The small molecule below binds the protein below.
Small molecule (SMILES): CC(=O)N[C@H]1[C@H](O[C@H]2[C@H](O)[C@@H](NC(C)=O)CO[C@@H]2CO)O[C@H](CO)[C@@H](O)[C@@H]1O

Sequence of chain 2.A:
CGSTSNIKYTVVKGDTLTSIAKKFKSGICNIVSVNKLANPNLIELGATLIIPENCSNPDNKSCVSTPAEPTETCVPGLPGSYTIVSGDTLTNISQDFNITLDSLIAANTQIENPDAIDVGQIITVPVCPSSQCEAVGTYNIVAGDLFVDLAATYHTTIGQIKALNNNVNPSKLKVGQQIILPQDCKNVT

Binding-site contacts:
Ligand atom C1 contacts residue ASN133 of chain 2.A at 1.5 Å.
Ligand atom C7 contacts residue ASN133 of chain 2.A at 3.3 Å.
Ligand atom O5 contacts residue ASN133 of chain 2.A at 2.4 Å (h-bond).
Ligand atom O7 contacts residue ASN133 of chain 2.A at 3.3 Å (h-bond).
Ligand atom C2 contacts residue ASN133 of chain 2.A at 2.4 Å.
Ligand atom C3 contacts residue ASN133 of chain 2.A at 3.8 Å.
Ligand atom C4 contacts residue ASN133 of chain 2.A at 4.2 Å.
Ligand atom N2 contacts residue ASN133 of chain 2.A at 2.9 Å (h-bond).
Ligand atom C6 contacts residue GLU107 of chain 2.A at 3.9 Å.
Ligand atom C6 contacts residue THR106 of chain 2.A at 4.0 Å.
Ligand atom C8 contacts residue ASN133 of chain 2.A at 4.5 Å.
Ligand atom C5 contacts residue ASN133 of chain 2.A at 3.6 Å.
Ligand atom O6 contacts residue GLU107 of chain 2.A at 3.5 Å (salt-bridge).
Ligand atom O5 contacts residue GLU107 of chain 2.A at 4.1 Å.